Binding-site contacts:
Ligand atom N contacts residue GLU245 of chain 1.A at 2.9 Å (salt-bridge).
Ligand atom CA contacts residue GLU245 of chain 1.A at 3.6 Å.
Ligand atom CE1 contacts residue LEU75 of chain 1.A at 3.6 Å (hydrophobic).
Ligand atom CG contacts residue ILE61 of chain 1.A at 4.1 Å (hydrophobic).
Ligand atom N contacts residue LEU242 of chain 1.A at 4.0 Å.
Ligand atom CA contacts residue GLU245 of chain 1.A at 3.8 Å.
Ligand atom CA contacts residue VAL79 of chain 1.A at 4.0 Å (hydrophobic).
Ligand atom CD1 contacts residue VAL79 of chain 1.A at 3.7 Å (hydrophobic).
Ligand atom CD2 contacts residue MET246 of chain 1.A at 3.7 Å (hydrophobic).
Ligand atom NE2 contacts residue LEU75 of chain 1.A at 4.0 Å.
Ligand atom NE2 contacts residue LEU75 of chain 1.A at 3.6 Å.
Ligand atom N contacts residue GLU245 of chain 1.A at 4.1 Å.
Ligand atom CD1 contacts residue GLU245 of chain 1.A at 4.0 Å.
Ligand atom CD1 contacts residue LEU82 of chain 1.A at 3.8 Å (hydrophobic).
Ligand atom CD1 contacts residue ASP241 of chain 1.A at 3.6 Å.
Ligand atom CD1 contacts residue GLN78 of chain 1.A at 3.9 Å.
Ligand atom CA contacts residue LYS65 of chain 1.A at 3.6 Å.
Ligand atom CD2 contacts residue GLN78 of chain 1.A at 3.9 Å.
Ligand atom N contacts residue LYS65 of chain 1.A at 4.1 Å.
Ligand atom CD2 contacts residue ILE61 of chain 1.A at 3.7 Å (hydrophobic).
Ligand atom CG2 contacts residue LEU242 of chain 1.A at 3.9 Å (hydrophobic).
Ligand atom C contacts residue LYS65 of chain 1.A at 3.6 Å.
Ligand atom C contacts residue GLU245 of chain 1.A at 3.7 Å.
Ligand atom CD2 contacts residue GLU83 of chain 1.A at 3.6 Å.
Ligand atom CB contacts residue ILE61 of chain 1.A at 4.0 Å (hydrophobic).
Ligand atom O contacts residue LYS65 of chain 1.A at 2.8 Å (salt-bridge).
Ligand atom CD2 contacts residue VAL79 of chain 1.A at 3.8 Å (hydrophobic).
Ligand atom CD2 contacts residue VAL79 of chain 1.A at 3.6 Å (hydrophobic).
Ligand atom CG1 contacts residue GLU245 of chain 1.A at 3.6 Å.
Ligand atom CB contacts residue LEU242 of chain 1.A at 4.0 Å (hydrophobic).
Ligand atom C contacts residue ILE61 of chain 1.A at 4.2 Å (hydrophobic).
Ligand atom CD1 contacts residue LEU242 of chain 1.A at 3.6 Å (hydrophobic).
Ligand atom CB contacts residue GLU245 of chain 1.A at 3.6 Å.
Ligand atom CD2 contacts residue LYS65 of chain 1.A at 4.0 Å.
Ligand atom O contacts residue ILE61 of chain 1.A at 4.1 Å.
Ligand atom C contacts residue LYS65 of chain 1.A at 3.5 Å.
Ligand atom CD2 contacts residue LEU82 of chain 1.A at 3.8 Å (hydrophobic).
Ligand atom CB contacts residue VAL79 of chain 1.A at 4.0 Å (hydrophobic).
Ligand atom CG contacts residue LEU75 of chain 1.A at 3.6 Å (hydrophobic).
Ligand atom CD1 contacts residue ILE61 of chain 1.A at 3.6 Å (hydrophobic).

The small molecule below binds the protein below.
Small molecule (SMILES): CC[C@H](C)[C@H](NC(=O)[C@H](C)N)C(=O)N[C@@H](CC(C)C)C(=O)N[C@@H](CC1=NC=NC1)C(=O)N[C@@H](C)C(=O)N[C@@H](CC(C)C)C(=O)N[C@@H](CC(C)C)C(=O)N[C@@H](CCC(N)=O)C(=O)N[C@H](C=O)CC(=O)O

Sequence of chain 1.A:
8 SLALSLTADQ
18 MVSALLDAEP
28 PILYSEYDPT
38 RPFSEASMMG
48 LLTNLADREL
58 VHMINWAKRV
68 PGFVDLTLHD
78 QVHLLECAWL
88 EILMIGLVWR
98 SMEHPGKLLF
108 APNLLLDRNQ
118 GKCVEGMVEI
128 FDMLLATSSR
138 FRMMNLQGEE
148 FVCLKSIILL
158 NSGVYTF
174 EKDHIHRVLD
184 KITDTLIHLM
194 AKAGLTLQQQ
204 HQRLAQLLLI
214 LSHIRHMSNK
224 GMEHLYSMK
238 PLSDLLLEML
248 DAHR